Sequence of chain 2.D:
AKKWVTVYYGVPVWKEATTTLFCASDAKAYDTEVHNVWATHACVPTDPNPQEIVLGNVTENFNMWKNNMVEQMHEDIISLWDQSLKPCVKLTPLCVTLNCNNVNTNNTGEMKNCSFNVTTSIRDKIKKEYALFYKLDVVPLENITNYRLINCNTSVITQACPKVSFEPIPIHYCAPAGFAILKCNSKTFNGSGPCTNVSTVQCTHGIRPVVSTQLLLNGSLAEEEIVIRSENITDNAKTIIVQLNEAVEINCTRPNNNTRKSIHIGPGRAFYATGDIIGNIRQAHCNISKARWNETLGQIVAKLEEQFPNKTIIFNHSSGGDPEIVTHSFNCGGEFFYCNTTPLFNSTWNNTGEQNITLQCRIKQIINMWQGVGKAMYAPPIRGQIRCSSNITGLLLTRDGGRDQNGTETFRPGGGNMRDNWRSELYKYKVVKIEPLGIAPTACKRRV

This small molecule binds to this protein.
Small molecule (SMILES): CC(=O)N[C@@H]1[C@@H](O)[C@H](O)[C@@H](CO)O[C@H]1O

Binding-site contacts:
Ligand atom C7 contacts residue NAG1 of chain 2.U at 3.4 Å.
Ligand atom C8 contacts residue NAG1 of chain 2.U at 3.3 Å.
Ligand atom C2 contacts residue ASN311 of chain 2.D at 2.6 Å.
Ligand atom C1 contacts residue NAG1 of chain 2.U at 4.2 Å.
Ligand atom C7 contacts residue GLY421 of chain 2.D at 4.1 Å.
Ligand atom C4 contacts residue ASN311 of chain 2.D at 4.3 Å.
Ligand atom O7 contacts residue GLU422 of chain 2.D at 4.5 Å.
Ligand atom C3 contacts residue GLU422 of chain 2.D at 3.8 Å.
Ligand atom C1 contacts residue ASN311 of chain 2.D at 1.5 Å.
Ligand atom O7 contacts residue NAG1 of chain 2.U at 3.1 Å.
Ligand atom N2 contacts residue NAG1 of chain 2.U at 3.5 Å.
Ligand atom O5 contacts residue ASN311 of chain 2.D at 2.4 Å (h-bond).
Ligand atom N2 contacts residue GLU422 of chain 2.D at 4.4 Å.
Ligand atom C3 contacts residue ASN311 of chain 2.D at 3.9 Å.
Ligand atom O3 contacts residue GLY421 of chain 2.D at 4.0 Å.
Ligand atom C1 contacts residue GLU422 of chain 2.D at 3.1 Å.
Ligand atom C7 contacts residue ASN311 of chain 2.D at 4.3 Å.
Ligand atom C4 contacts residue GLU422 of chain 2.D at 4.1 Å.
Ligand atom C2 contacts residue GLU422 of chain 2.D at 3.9 Å.
Ligand atom O5 contacts residue GLU422 of chain 2.D at 3.5 Å (salt-bridge).
Ligand atom N2 contacts residue ASN311 of chain 2.D at 3.1 Å (h-bond).
Ligand atom O7 contacts residue GLY421 of chain 2.D at 3.0 Å (h-bond).
Ligand atom C5 contacts residue ASN311 of chain 2.D at 3.7 Å.
Ligand atom C2 contacts residue NAG1 of chain 2.U at 4.4 Å.
Ligand atom C5 contacts residue GLU422 of chain 2.D at 3.4 Å.